Binding-site contacts:
Ligand atom O1 contacts residue TRP67 of chain 1.A at 4.1 Å.
Ligand atom P contacts residue ARG242 of chain 1.A at 4.5 Å.
Ligand atom C6 contacts residue TYR75 of chain 1.A at 4.2 Å (hydrophobic).
Ligand atom C3 contacts residue ARG193 of chain 1.A at 3.4 Å.
Ligand atom C6 contacts residue GLN71 of chain 1.A at 4.3 Å.
Ligand atom C2 contacts residue VAL40 of chain 2.A at 4.2 Å (hydrophobic).
Ligand atom P contacts residue ARG309 of chain 1.A at 4.2 Å.
Ligand atom C3 contacts residue ILE68 of chain 1.A at 4.4 Å (hydrophobic).
Ligand atom O3P contacts residue TYR75 of chain 1.A at 2.5 Å (h-bond).
Ligand atom C2 contacts residue TRP67 of chain 1.A at 3.8 Å (hydrophobic).
Ligand atom C5 contacts residue GLN71 of chain 1.A at 4.5 Å.
Ligand atom O6 contacts residue TYR75 of chain 1.A at 4.1 Å.
Ligand atom O3 contacts residue VAL40 of chain 2.A at 3.5 Å (h-bond).
Ligand atom O5 contacts residue GLN71 of chain 1.A at 4.0 Å.
Ligand atom O2P contacts residue ARG309 of chain 1.A at 3.0 Å (salt-bridge).
Ligand atom C1 contacts residue TRP67 of chain 1.A at 3.8 Å (hydrophobic).
Ligand atom C1 contacts residue ASP227 of chain 1.A at 3.6 Å.
Ligand atom P contacts residue TYR75 of chain 1.A at 2.8 Å.
Ligand atom O3P contacts residue TYR155 of chain 1.A at 4.5 Å.
Ligand atom O3 contacts residue ILE68 of chain 1.A at 3.1 Å.
Ligand atom C1 contacts residue ARG193 of chain 1.A at 3.7 Å.
Ligand atom O3P contacts residue ARG310 of chain 1.A at 3.1 Å (salt-bridge).
Ligand atom O6 contacts residue ARG242 of chain 1.A at 4.0 Å.
Ligand atom C4 contacts residue GLN71 of chain 1.A at 4.1 Å.
Ligand atom O2P contacts residue ARG310 of chain 1.A at 3.0 Å (salt-bridge).
Ligand atom O3 contacts residue ARG193 of chain 1.A at 4.2 Å.
Ligand atom O1P contacts residue ARG309 of chain 1.A at 4.2 Å.
Ligand atom O1P contacts residue PHE196 of chain 1.A at 4.4 Å.
Ligand atom O2P contacts residue TYR75 of chain 1.A at 3.7 Å.
Ligand atom P contacts residue ARG310 of chain 1.A at 3.7 Å.
Ligand atom O1 contacts residue ASP227 of chain 1.A at 2.8 Å (salt-bridge).
Ligand atom O1 contacts residue ARG193 of chain 1.A at 2.8 Å (salt-bridge).
Ligand atom O1P contacts residue TYR75 of chain 1.A at 2.4 Å (h-bond).
Ligand atom C3 contacts residue VAL40 of chain 2.A at 3.8 Å (hydrophobic).
Ligand atom O5 contacts residue ASP227 of chain 1.A at 3.8 Å.
Ligand atom C2 contacts residue GLN71 of chain 1.A at 4.4 Å.
Ligand atom O2P contacts residue ARG242 of chain 1.A at 3.4 Å (salt-bridge).
Ligand atom C1 contacts residue THR240 of chain 1.A at 4.3 Å.
Ligand atom C2 contacts residue ARG193 of chain 1.A at 3.5 Å.
Ligand atom O5 contacts residue THR240 of chain 1.A at 4.2 Å.

Sequence of chain 2.A:
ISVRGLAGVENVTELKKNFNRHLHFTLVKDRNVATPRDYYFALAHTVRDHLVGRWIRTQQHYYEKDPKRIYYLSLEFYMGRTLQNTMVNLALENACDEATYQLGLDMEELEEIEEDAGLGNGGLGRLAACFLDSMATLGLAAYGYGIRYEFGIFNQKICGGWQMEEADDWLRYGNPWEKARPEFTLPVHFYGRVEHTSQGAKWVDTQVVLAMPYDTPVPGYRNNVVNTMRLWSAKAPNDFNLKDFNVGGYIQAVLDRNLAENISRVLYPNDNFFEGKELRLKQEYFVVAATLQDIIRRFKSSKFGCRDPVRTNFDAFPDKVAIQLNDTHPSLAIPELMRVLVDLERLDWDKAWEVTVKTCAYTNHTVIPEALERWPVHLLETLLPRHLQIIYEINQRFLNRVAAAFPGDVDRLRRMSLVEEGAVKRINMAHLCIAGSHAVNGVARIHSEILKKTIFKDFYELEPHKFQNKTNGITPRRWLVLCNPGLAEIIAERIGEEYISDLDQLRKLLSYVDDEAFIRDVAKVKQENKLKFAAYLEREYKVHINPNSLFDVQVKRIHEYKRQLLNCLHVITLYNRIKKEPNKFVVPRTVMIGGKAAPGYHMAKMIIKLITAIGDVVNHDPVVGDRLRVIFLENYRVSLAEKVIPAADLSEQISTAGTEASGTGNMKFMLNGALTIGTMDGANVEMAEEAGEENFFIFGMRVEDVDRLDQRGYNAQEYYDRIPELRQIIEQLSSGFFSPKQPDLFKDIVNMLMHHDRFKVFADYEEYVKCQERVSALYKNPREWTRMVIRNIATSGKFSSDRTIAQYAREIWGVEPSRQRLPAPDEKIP

The small molecule below binds the protein below.
Small molecule (SMILES): O=P(O)(O)OC[C@H]1O[C@H](O)C[C@@H](O)[C@@H]1O

Sequence of chain 1.A:
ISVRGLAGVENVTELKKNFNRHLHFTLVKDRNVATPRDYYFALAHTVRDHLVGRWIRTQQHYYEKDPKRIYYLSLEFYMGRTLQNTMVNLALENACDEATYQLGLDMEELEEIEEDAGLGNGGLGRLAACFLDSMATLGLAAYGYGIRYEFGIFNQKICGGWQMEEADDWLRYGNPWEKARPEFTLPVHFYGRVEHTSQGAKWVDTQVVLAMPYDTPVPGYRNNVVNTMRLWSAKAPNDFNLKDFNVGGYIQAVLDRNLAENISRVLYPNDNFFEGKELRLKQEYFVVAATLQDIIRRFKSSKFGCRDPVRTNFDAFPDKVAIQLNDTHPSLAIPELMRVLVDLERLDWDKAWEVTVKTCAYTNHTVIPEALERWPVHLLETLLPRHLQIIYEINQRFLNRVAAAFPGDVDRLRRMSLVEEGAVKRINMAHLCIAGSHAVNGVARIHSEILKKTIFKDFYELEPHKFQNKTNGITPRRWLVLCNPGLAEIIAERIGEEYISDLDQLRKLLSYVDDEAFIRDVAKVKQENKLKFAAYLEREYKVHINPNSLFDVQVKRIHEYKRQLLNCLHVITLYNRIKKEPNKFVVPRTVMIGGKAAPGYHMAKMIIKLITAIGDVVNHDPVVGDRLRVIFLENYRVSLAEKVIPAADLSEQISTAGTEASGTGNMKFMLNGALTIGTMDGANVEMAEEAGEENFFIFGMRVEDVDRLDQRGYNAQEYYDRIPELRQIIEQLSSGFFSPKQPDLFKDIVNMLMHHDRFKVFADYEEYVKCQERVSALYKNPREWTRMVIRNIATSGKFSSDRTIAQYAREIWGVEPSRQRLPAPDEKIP